The protein below binds the small molecule below.
Small molecule (SMILES): CC(=O)N[C@H]1[C@H](O[C@H]2[C@H](O)[C@@H](NC(C)=O)CO[C@@H]2CO)O[C@H](CO)[C@@H](O[C@@H]2O[C@H](CO)[C@@H](O)[C@H](O)[C@@H]2O)[C@@H]1O

Sequence of chain 1.D:
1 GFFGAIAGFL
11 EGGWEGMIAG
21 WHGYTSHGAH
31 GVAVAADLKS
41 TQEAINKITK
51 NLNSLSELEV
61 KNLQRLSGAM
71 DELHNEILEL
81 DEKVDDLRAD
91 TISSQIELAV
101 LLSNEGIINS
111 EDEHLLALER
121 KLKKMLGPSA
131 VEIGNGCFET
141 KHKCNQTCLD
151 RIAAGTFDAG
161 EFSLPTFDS

Binding-site contacts:
Ligand atom C8 contacts residue THR49 of chain 1.D at 4.0 Å.
Ligand atom C3 contacts residue ASN333 of chain 1.C at 3.9 Å.
Ligand atom C2 contacts residue ASN333 of chain 1.C at 2.5 Å.
Ligand atom C4 contacts residue ASN333 of chain 1.C at 4.3 Å.
Ligand atom O7 contacts residue ILE30 of chain 1.C at 3.9 Å.
Ligand atom C7 contacts residue ILE30 of chain 1.C at 3.8 Å (hydrophobic).
Ligand atom C7 contacts residue ASN333 of chain 1.C at 3.8 Å.
Ligand atom C5 contacts residue ASN333 of chain 1.C at 3.7 Å.
Ligand atom N2 contacts residue ILE30 of chain 1.C at 4.1 Å.
Ligand atom O7 contacts residue ASN333 of chain 1.C at 3.9 Å.
Ligand atom C1 contacts residue ASN333 of chain 1.C at 1.4 Å.
Ligand atom O5 contacts residue ASN333 of chain 1.C at 2.4 Å (h-bond).
Ligand atom N2 contacts residue ASN333 of chain 1.C at 3.0 Å (h-bond).
Ligand atom C8 contacts residue ILE30 of chain 1.C at 3.9 Å (hydrophobic).
Ligand atom O5 contacts residue TRP21 of chain 1.D at 4.5 Å.
Ligand atom O6 contacts residue TRP21 of chain 1.D at 3.6 Å.
Ligand atom O7 contacts residue ILE45 of chain 1.D at 4.2 Å.

Sequence of chain 1.C:
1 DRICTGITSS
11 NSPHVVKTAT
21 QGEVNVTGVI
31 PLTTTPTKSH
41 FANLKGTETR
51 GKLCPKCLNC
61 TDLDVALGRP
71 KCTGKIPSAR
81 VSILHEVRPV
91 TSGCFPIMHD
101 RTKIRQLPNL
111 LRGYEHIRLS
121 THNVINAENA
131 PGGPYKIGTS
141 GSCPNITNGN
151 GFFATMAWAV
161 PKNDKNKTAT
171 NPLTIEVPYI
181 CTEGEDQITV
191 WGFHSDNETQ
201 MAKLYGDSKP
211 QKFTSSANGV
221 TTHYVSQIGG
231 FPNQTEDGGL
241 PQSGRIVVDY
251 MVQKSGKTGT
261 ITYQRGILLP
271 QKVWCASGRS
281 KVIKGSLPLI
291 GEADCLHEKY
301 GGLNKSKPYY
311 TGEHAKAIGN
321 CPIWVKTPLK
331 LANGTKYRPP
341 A